Binding-site contacts:
Ligand atom C8 contacts residue CYS86 of chain 1.A at 4.1 Å (hydrophobic).
Ligand atom C6 contacts residue CYS102 of chain 1.A at 3.9 Å (hydrophobic).
Ligand atom C5 contacts residue CYS86 of chain 1.A at 4.3 Å (hydrophobic).
Ligand atom C1 contacts residue ASN15 of chain 1.A at 1.5 Å.
Ligand atom C2 contacts residue ASN15 of chain 1.A at 2.5 Å.
Ligand atom O5 contacts residue ASN15 of chain 1.A at 2.3 Å (h-bond).
Ligand atom C6 contacts residue CYS86 of chain 1.A at 4.0 Å (hydrophobic).
Ligand atom C5 contacts residue ASN15 of chain 1.A at 4.2 Å.
Ligand atom C5 contacts residue ASN15 of chain 1.A at 3.6 Å.
Ligand atom C3 contacts residue ASN15 of chain 1.A at 3.9 Å.
Ligand atom N2 contacts residue ASN15 of chain 1.A at 3.1 Å (h-bond).
Ligand atom C6 contacts residue ASN15 of chain 1.A at 3.5 Å.
Ligand atom C5 contacts residue CYS102 of chain 1.A at 3.6 Å (hydrophobic).
Ligand atom C7 contacts residue ASN15 of chain 1.A at 3.6 Å.
Ligand atom O5 contacts residue CYS102 of chain 1.A at 3.6 Å.
Ligand atom O7 contacts residue ASN15 of chain 1.A at 3.6 Å (h-bond).
Ligand atom C1 contacts residue CYS102 of chain 1.A at 4.0 Å (hydrophobic).
Ligand atom C4 contacts residue ASN15 of chain 1.A at 4.2 Å.

The small molecule below binds the protein below.
Small molecule (SMILES): CC(=O)N[C@H]1[C@H](O[C@H]2[C@H](O)[C@@H](NC(C)=O)CO[C@@H]2CO[C@@H]2O[C@@H](C)[C@@H](O)[C@@H](O)[C@@H]2O)O[C@H](CO)[C@@H](O)[C@@H]1O

Sequence of chain 1.A:
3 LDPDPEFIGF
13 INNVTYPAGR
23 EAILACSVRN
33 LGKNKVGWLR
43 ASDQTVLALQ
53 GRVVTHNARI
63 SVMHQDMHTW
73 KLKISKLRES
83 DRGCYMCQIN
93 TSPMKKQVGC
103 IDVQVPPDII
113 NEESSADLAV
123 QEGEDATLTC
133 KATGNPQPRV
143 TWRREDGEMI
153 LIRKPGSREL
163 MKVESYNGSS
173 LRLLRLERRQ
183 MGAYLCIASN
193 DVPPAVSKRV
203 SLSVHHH